Binding-site contacts:
Ligand atom C1 contacts residue THR347 of chain 1.D at 3.4 Å.
Ligand atom C1 contacts residue ASN348 of chain 1.D at 4.2 Å.
Ligand atom C7 contacts residue THR352 of chain 1.D at 3.9 Å.
Ligand atom C4 contacts residue ASP129 of chain 1.D at 3.8 Å.
Ligand atom C2 contacts residue ASN345 of chain 1.D at 2.5 Å.
Ligand atom C1 contacts residue THR352 of chain 1.D at 4.1 Å.
Ligand atom C5 contacts residue ASP129 of chain 1.D at 4.3 Å.
Ligand atom C1 contacts residue ASN345 of chain 1.D at 1.4 Å.
Ligand atom C5 contacts residue ASN345 of chain 1.D at 3.6 Å.
Ligand atom C2 contacts residue ARG125 of chain 1.D at 4.0 Å.
Ligand atom O5 contacts residue ASN348 of chain 1.D at 4.1 Å.
Ligand atom O7 contacts residue ASP353 of chain 1.D at 3.1 Å (salt-bridge).
Ligand atom O5 contacts residue THR347 of chain 1.D at 3.7 Å.
Ligand atom C4 contacts residue ASN345 of chain 1.D at 4.2 Å.
Ligand atom O4 contacts residue ASP129 of chain 1.D at 2.7 Å (salt-bridge).
Ligand atom C7 contacts residue ASN345 of chain 1.D at 3.3 Å.
Ligand atom O5 contacts residue ASN345 of chain 1.D at 2.3 Å (h-bond).
Ligand atom N2 contacts residue ASN345 of chain 1.D at 3.0 Å (h-bond).
Ligand atom C6 contacts residue ASP129 of chain 1.D at 4.0 Å.
Ligand atom C8 contacts residue ASN345 of chain 1.D at 3.7 Å.
Ligand atom C6 contacts residue ARG161 of chain 1.D at 4.1 Å.
Ligand atom O7 contacts residue ASN345 of chain 1.D at 3.4 Å (h-bond).
Ligand atom O3 contacts residue ARG125 of chain 1.D at 4.4 Å.
Ligand atom O2 contacts residue ARG125 of chain 1.D at 3.2 Å (salt-bridge).
Ligand atom C2 contacts residue ARG125 of chain 1.D at 4.5 Å.
Ligand atom N2 contacts residue ARG125 of chain 1.D at 4.3 Å.
Ligand atom C3 contacts residue ARG125 of chain 1.D at 3.8 Å.
Ligand atom C1 contacts residue ARG125 of chain 1.D at 4.5 Å.
Ligand atom C3 contacts residue ASN345 of chain 1.D at 3.8 Å.
Ligand atom C6 contacts residue ARG125 of chain 1.D at 4.5 Å.
Ligand atom C5 contacts residue THR347 of chain 1.D at 4.3 Å.
Ligand atom C7 contacts residue ASP353 of chain 1.D at 3.8 Å.
Ligand atom C2 contacts residue ARG161 of chain 1.D at 4.3 Å.
Ligand atom C8 contacts residue ASP353 of chain 1.D at 3.6 Å.
Ligand atom N2 contacts residue THR352 of chain 1.D at 4.4 Å.
Ligand atom C1 contacts residue ARG161 of chain 1.D at 3.7 Å.
Ligand atom C2 contacts residue THR352 of chain 1.D at 4.0 Å.
Ligand atom O6 contacts residue ARG125 of chain 1.D at 3.6 Å.
Ligand atom O7 contacts residue THR352 of chain 1.D at 2.8 Å (h-bond).

This small molecule binds to this protein.
Small molecule (SMILES): CC(=O)N[C@H]1[C@H](O[C@H]2[C@H](O)[C@@H](NC(C)=O)CO[C@@H]2CO)O[C@H](CO)[C@@H](O[C@H]2O[C@H](CO[C@H]3O[C@H](CO)[C@@H](O)[C@H](O)[C@@H]3O)[C@@H](O)[C@H](O[C@H]3O[C@H](CO)[C@@H](O)[C@H](O)[C@@H]3O)[C@@H]2O)[C@@H]1O

Sequence of chain 1.D:
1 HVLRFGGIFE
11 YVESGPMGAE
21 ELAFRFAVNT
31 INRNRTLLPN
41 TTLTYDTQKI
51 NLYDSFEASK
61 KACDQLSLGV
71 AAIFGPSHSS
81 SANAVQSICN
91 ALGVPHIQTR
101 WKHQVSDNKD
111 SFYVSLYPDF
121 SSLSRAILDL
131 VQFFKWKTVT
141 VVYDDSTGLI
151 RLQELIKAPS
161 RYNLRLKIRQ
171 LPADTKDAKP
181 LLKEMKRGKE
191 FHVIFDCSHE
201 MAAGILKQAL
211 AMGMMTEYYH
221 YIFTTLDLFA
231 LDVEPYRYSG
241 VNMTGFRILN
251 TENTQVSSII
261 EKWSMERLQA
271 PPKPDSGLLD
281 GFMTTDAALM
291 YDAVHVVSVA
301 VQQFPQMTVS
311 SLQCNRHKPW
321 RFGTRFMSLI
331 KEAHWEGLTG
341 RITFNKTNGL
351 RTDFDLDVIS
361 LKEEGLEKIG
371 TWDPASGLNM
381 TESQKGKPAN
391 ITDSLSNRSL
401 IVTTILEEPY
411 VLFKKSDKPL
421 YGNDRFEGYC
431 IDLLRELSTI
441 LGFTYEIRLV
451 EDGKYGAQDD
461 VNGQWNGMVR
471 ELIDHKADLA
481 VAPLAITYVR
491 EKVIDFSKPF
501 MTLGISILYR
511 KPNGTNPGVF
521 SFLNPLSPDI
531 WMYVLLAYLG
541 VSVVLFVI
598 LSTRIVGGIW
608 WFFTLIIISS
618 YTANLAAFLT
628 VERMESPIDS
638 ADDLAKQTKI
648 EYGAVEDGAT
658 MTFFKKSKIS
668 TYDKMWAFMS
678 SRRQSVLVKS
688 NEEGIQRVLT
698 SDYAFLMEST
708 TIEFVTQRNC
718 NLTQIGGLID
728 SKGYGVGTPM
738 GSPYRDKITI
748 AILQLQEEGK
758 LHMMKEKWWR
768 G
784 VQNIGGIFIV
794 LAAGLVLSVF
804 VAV